A small-molecule ligand and the protein it binds are described below.
Small molecule (SMILES): CC(=O)N[C@@H]1[C@@H](O)[C@H](O)[C@@H](CO)O[C@H]1O

Binding-site contacts:
Ligand atom O5 contacts residue ASN376 of chain 1.B at 2.3 Å (h-bond).
Ligand atom N2 contacts residue ASN376 of chain 1.B at 2.9 Å (h-bond).
Ligand atom C5 contacts residue ASN376 of chain 1.B at 3.6 Å.
Ligand atom C4 contacts residue ASN376 of chain 1.B at 4.2 Å.
Ligand atom O6 contacts residue SER374 of chain 1.B at 4.0 Å.
Ligand atom C1 contacts residue ASN376 of chain 1.B at 1.4 Å.
Ligand atom C8 contacts residue ASN376 of chain 1.B at 4.2 Å.
Ligand atom C3 contacts residue ASN376 of chain 1.B at 3.8 Å.
Ligand atom C2 contacts residue ASN376 of chain 1.B at 2.5 Å.
Ligand atom C6 contacts residue SER374 of chain 1.B at 4.2 Å.
Ligand atom C7 contacts residue ASN376 of chain 1.B at 3.8 Å.

Sequence of chain 1.B:
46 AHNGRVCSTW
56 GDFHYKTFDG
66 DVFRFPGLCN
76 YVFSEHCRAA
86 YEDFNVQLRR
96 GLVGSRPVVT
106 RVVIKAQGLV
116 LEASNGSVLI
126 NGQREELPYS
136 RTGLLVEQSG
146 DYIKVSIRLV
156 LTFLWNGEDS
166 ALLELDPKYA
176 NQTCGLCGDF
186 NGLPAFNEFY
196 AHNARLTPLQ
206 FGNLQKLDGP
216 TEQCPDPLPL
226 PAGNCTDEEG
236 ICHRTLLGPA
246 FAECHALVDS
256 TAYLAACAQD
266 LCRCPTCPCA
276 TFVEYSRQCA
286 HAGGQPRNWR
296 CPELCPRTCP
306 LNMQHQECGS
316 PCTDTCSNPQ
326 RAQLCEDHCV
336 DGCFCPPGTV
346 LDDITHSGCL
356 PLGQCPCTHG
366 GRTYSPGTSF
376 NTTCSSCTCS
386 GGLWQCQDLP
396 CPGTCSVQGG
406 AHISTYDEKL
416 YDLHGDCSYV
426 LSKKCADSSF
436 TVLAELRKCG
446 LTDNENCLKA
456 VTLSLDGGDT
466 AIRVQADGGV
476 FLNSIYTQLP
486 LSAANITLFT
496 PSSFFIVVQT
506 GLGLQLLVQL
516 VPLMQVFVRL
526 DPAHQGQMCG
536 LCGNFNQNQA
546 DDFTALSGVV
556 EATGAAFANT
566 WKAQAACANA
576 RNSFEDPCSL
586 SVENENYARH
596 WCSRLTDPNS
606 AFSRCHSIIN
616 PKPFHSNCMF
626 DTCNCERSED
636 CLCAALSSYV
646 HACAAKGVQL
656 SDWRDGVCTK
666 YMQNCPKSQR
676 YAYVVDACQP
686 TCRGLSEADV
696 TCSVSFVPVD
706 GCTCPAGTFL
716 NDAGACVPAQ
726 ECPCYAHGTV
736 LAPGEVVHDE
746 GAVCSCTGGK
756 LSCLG